Sequence of chain 1.A:
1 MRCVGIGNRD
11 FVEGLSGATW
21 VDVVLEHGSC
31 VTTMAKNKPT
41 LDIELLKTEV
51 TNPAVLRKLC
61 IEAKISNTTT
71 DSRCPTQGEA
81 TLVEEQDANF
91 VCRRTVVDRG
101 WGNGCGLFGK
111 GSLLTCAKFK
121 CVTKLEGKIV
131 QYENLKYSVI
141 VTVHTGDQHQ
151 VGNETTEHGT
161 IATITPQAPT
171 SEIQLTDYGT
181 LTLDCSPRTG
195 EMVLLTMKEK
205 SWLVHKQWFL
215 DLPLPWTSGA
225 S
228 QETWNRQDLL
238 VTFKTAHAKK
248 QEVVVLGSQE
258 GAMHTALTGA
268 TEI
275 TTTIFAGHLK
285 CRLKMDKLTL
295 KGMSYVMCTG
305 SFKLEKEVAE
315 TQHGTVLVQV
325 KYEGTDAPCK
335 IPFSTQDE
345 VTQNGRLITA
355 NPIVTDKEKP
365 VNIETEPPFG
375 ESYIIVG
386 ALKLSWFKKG

Binding-site contacts:
Ligand atom C2 contacts residue ASN153 of chain 1.B at 2.5 Å.
Ligand atom C1 contacts residue HIS149 of chain 1.B at 3.3 Å.
Ligand atom C2 contacts residue HIS149 of chain 1.B at 3.2 Å.
Ligand atom N2 contacts residue GLN148 of chain 1.B at 4.0 Å.
Ligand atom N2 contacts residue HIS149 of chain 1.B at 3.2 Å (h-bond).
Ligand atom O7 contacts residue VAL151 of chain 1.B at 3.9 Å.
Ligand atom O6 contacts residue HIS149 of chain 1.B at 3.9 Å.
Ligand atom C3 contacts residue ASN153 of chain 1.B at 3.8 Å.
Ligand atom O7 contacts residue TRP101 of chain 1.A at 3.8 Å.
Ligand atom C7 contacts residue HIS149 of chain 1.B at 4.3 Å.
Ligand atom C1 contacts residue ASN153 of chain 1.B at 1.5 Å.
Ligand atom O5 contacts residue ASN153 of chain 1.B at 2.5 Å (h-bond).
Ligand atom C4 contacts residue ASN153 of chain 1.B at 4.3 Å.
Ligand atom O7 contacts residue GLY102 of chain 1.A at 4.5 Å.
Ligand atom O5 contacts residue THR156 of chain 1.B at 4.2 Å.
Ligand atom C5 contacts residue THR156 of chain 1.B at 4.4 Å.
Ligand atom C7 contacts residue ASN153 of chain 1.B at 3.6 Å.
Ligand atom C4 contacts residue HIS149 of chain 1.B at 4.3 Å.
Ligand atom O5 contacts residue HIS149 of chain 1.B at 4.1 Å.
Ligand atom N2 contacts residue ASN153 of chain 1.B at 2.9 Å (h-bond).
Ligand atom C6 contacts residue THR156 of chain 1.B at 3.9 Å.
Ligand atom C5 contacts residue ASN153 of chain 1.B at 3.8 Å.
Ligand atom C8 contacts residue ASN153 of chain 1.B at 3.9 Å.
Ligand atom O7 contacts residue ASN153 of chain 1.B at 4.5 Å.

This small molecule binds to this protein.
Small molecule (SMILES): CC(=O)N[C@@H]1[C@@H](O)[C@H](O)[C@@H](CO)O[C@H]1O

Sequence of chain 1.B:
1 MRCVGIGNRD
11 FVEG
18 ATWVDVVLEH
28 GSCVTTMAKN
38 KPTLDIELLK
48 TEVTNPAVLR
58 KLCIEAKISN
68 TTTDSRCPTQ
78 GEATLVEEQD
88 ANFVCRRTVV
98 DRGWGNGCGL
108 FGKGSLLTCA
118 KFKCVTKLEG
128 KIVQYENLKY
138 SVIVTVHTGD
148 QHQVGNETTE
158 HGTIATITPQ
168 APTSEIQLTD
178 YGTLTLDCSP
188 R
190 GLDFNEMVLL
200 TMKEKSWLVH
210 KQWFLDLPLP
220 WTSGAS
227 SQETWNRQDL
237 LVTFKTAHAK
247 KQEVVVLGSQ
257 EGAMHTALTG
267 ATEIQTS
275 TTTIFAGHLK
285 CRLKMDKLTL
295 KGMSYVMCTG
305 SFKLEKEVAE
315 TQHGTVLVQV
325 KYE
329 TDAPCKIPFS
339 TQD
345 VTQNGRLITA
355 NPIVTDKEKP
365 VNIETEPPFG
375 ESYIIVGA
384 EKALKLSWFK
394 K